Binding-site contacts:
Ligand atom C1 contacts residue ASN61 of chain 1.D at 1.4 Å.
Ligand atom C5 contacts residue TYR28 of chain 1.D at 4.2 Å (hydrophobic).
Ligand atom C7 contacts residue ASN61 of chain 1.D at 3.5 Å.
Ligand atom O7 contacts residue ASN61 of chain 1.D at 3.7 Å.
Ligand atom C8 contacts residue PHE59 of chain 1.D at 3.4 Å (hydrophobic).
Ligand atom C4 contacts residue ASN61 of chain 1.D at 4.2 Å.
Ligand atom O5 contacts residue ASN61 of chain 1.D at 2.4 Å (h-bond).
Ligand atom O6 contacts residue TYR28 of chain 1.D at 3.7 Å.
Ligand atom N2 contacts residue ASN61 of chain 1.D at 2.9 Å (h-bond).
Ligand atom C2 contacts residue ASN61 of chain 1.D at 2.5 Å.
Ligand atom C5 contacts residue ASN61 of chain 1.D at 3.7 Å.
Ligand atom C8 contacts residue SER60 of chain 1.D at 4.3 Å.
Ligand atom C6 contacts residue TYR28 of chain 1.D at 3.9 Å (hydrophobic).
Ligand atom C3 contacts residue ASN61 of chain 1.D at 3.8 Å.
Ligand atom C1 contacts residue TYR28 of chain 1.D at 4.1 Å (hydrophobic).
Ligand atom O5 contacts residue TYR28 of chain 1.D at 3.2 Å.

A protein and the small-molecule ligand that binds it are described below.
Small molecule (SMILES): CC(=O)N[C@@H]1[C@@H](O)[C@H](O)[C@@H](CO)O[C@H]1O

Sequence of chain 1.D:
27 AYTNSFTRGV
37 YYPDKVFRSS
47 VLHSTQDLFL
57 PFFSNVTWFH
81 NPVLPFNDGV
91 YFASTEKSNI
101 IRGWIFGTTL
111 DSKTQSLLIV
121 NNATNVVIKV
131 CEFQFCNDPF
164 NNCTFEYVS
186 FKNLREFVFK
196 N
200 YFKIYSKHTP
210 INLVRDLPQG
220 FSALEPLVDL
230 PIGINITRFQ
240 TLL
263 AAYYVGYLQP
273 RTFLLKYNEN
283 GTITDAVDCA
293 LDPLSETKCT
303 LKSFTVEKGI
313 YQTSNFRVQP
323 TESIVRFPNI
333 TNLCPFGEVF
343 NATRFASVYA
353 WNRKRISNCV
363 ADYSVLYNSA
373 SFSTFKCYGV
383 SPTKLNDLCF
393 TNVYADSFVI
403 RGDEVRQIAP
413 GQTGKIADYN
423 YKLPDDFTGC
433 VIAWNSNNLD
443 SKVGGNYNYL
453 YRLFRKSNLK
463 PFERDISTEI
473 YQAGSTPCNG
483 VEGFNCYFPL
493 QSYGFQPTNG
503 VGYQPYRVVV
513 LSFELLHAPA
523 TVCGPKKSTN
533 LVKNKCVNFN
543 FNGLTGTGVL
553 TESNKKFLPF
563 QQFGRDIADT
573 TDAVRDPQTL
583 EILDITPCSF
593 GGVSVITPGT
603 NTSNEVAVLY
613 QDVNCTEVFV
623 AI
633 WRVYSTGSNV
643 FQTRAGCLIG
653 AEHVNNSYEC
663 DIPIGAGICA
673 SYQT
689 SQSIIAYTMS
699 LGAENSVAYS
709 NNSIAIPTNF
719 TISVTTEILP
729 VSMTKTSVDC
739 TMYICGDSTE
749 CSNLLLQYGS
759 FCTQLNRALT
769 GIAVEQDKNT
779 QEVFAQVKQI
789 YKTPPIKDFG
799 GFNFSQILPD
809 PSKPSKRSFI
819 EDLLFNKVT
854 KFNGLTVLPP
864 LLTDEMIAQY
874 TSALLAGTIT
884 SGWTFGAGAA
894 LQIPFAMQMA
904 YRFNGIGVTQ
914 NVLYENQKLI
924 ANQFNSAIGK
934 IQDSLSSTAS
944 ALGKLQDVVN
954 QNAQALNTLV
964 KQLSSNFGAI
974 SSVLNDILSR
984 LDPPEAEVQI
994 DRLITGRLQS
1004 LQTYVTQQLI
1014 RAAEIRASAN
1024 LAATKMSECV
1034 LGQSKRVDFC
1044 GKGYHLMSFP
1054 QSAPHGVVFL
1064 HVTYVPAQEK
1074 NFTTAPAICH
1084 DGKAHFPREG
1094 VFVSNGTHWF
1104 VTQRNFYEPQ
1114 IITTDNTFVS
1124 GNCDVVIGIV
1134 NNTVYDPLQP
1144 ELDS